Sequence of chain 1.A:
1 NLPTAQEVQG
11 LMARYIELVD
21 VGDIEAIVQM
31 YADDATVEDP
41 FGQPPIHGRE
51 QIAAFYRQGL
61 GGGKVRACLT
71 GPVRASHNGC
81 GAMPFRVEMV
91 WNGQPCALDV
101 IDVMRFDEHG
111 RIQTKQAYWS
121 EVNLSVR

Binding-site contacts:
Ligand atom C13 contacts residue VAL87 of chain 1.A at 4.2 Å (hydrophobic).
Ligand atom C6 contacts residue VAL19 of chain 1.A at 4.2 Å (hydrophobic).
Ligand atom C18 contacts residue VAL65 of chain 1.A at 4.1 Å (hydrophobic).
Ligand atom O1 contacts residue ASP102 of chain 1.A at 2.5 Å (salt-bridge).
Ligand atom C19 contacts residue LEU60 of chain 1.A at 4.0 Å (hydrophobic).
Ligand atom C10 contacts residue TRP119 of chain 1.A at 3.4 Å (hydrophobic).
Ligand atom C5 contacts residue VAL19 of chain 1.A at 4.1 Å (hydrophobic).
Ligand atom C1 contacts residue LYS115 of chain 1.A at 3.3 Å.
Ligand atom C1 contacts residue TYR15 of chain 1.A at 3.3 Å (hydrophobic).
Ligand atom C2 contacts residue ASP39 of chain 1.A at 3.3 Å.
Ligand atom C25 contacts residue MET89 of chain 1.A at 3.6 Å (hydrophobic).
Ligand atom C27 contacts residue GLY59 of chain 1.A at 4.0 Å.
Ligand atom C2 contacts residue ALA117 of chain 1.A at 4.1 Å (hydrophobic).
Ligand atom C11 contacts residue TRP119 of chain 1.A at 3.6 Å (hydrophobic).
Ligand atom C11 contacts residue ASP39 of chain 1.A at 4.1 Å.
Ligand atom C24 contacts residue MET89 of chain 1.A at 4.1 Å (hydrophobic).
Ligand atom C26 contacts residue MET89 of chain 1.A at 3.7 Å (hydrophobic).
Ligand atom O1 contacts residue LYS115 of chain 1.A at 2.8 Å (salt-bridge).
Ligand atom C10 contacts residue VAL100 of chain 1.A at 4.2 Å (hydrophobic).
Ligand atom O1 contacts residue PHE85 of chain 1.A at 3.7 Å.
Ligand atom C24 contacts residue TRP119 of chain 1.A at 4.2 Å (hydrophobic).
Ligand atom C1 contacts residue PHE85 of chain 1.A at 3.7 Å (hydrophobic).
Ligand atom C19 contacts residue VAL65 of chain 1.A at 4.2 Å (hydrophobic).
Ligand atom C2 contacts residue ASP102 of chain 1.A at 4.0 Å.
Ligand atom C12 contacts residue LEU98 of chain 1.A at 4.0 Å (hydrophobic).
Ligand atom C3 contacts residue ASP39 of chain 1.A at 3.6 Å.
Ligand atom C10 contacts residue ASP39 of chain 1.A at 3.5 Å.
Ligand atom C24 contacts residue LEU98 of chain 1.A at 3.7 Å (hydrophobic).
Ligand atom C2 contacts residue LYS115 of chain 1.A at 3.5 Å.
Ligand atom C1 contacts residue ASP102 of chain 1.A at 3.7 Å.
Ligand atom C4 contacts residue VAL87 of chain 1.A at 4.2 Å (hydrophobic).
Ligand atom O26 contacts residue MET89 of chain 1.A at 3.6 Å.
Ligand atom C16 contacts residue LEU98 of chain 1.A at 3.9 Å (hydrophobic).
Ligand atom O1 contacts residue TYR56 of chain 1.A at 4.0 Å.
Ligand atom C6 contacts residue LYS115 of chain 1.A at 4.2 Å.
Ligand atom C11 contacts residue LEU98 of chain 1.A at 3.6 Å (hydrophobic).
Ligand atom C2 contacts residue PHE85 of chain 1.A at 3.8 Å (hydrophobic).
Ligand atom O1 contacts residue TYR15 of chain 1.A at 2.5 Å (h-bond).
Ligand atom C6 contacts residue TYR15 of chain 1.A at 3.4 Å (hydrophobic).
Ligand atom C1 contacts residue ASP39 of chain 1.A at 4.0 Å.

The small molecule below binds the protein below.
Small molecule (SMILES): C[C@]12CCc3c(ccc4cc(O)ccc34)[C@@H]1CCC2=O